Sequence of chain 1.C:
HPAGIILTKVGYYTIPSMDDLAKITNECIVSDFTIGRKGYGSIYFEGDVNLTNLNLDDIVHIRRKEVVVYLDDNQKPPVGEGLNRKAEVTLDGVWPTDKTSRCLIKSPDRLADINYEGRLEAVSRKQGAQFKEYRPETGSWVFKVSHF

Binding-site contacts:
Ligand atom C contacts residue GLN166 of chain 1.C at 3.5 Å.
Ligand atom CB contacts residue VAL107 of chain 1.C at 3.8 Å (hydrophobic).
Ligand atom CD1 contacts residue TYR155 of chain 1.C at 3.8 Å (hydrophobic).
Ligand atom CA contacts residue GLN166 of chain 1.C at 3.0 Å.
Ligand atom CA contacts residue GLU105 of chain 1.C at 3.8 Å.
Ligand atom C contacts residue VAL106 of chain 1.C at 3.6 Å (hydrophobic).
Ligand atom O contacts residue LYS104 of chain 1.C at 3.7 Å.
Ligand atom N contacts residue VAL106 of chain 1.C at 2.9 Å (h-bond).
Ligand atom CE2 contacts residue GLN166 of chain 1.C at 3.7 Å.
Ligand atom N contacts residue VAL107 of chain 1.C at 3.8 Å.
Ligand atom CE2 contacts residue VAL184 of chain 1.C at 3.7 Å (hydrophobic).
Ligand atom N contacts residue TRP180 of chain 1.C at 3.8 Å.
Ligand atom O contacts residue TRP180 of chain 1.C at 3.7 Å.
Ligand atom O contacts residue VAL162 of chain 1.C at 3.6 Å.
Ligand atom CE1 contacts residue PHE187 of chain 1.C at 3.4 Å (hydrophobic).
Ligand atom CG contacts residue GLN166 of chain 1.C at 3.5 Å.
Ligand atom O contacts residue GLU105 of chain 1.C at 3.3 Å.
Ligand atom C contacts residue LYS104 of chain 1.C at 3.6 Å.
Ligand atom CA contacts residue VAL106 of chain 1.C at 3.7 Å (hydrophobic).
Ligand atom CD1 contacts residue PHE187 of chain 1.C at 3.7 Å (hydrophobic).
Ligand atom O contacts residue GLN166 of chain 1.C at 2.6 Å (h-bond).
Ligand atom CA contacts residue VAL107 of chain 1.C at 3.7 Å (hydrophobic).
Ligand atom CA contacts residue LYS104 of chain 1.C at 3.5 Å.
Ligand atom OE1 contacts residue GLU105 of chain 1.C at 3.3 Å (salt-bridge).
Ligand atom OH contacts residue HIS186 of chain 1.C at 2.6 Å (h-bond).
Ligand atom C contacts residue VAL106 of chain 1.C at 3.7 Å (hydrophobic).
Ligand atom CD1 contacts residue LEU159 of chain 1.C at 3.6 Å (hydrophobic).
Ligand atom N contacts residue GLN166 of chain 1.C at 3.0 Å (h-bond).
Ligand atom N contacts residue PHE187 of chain 1.C at 3.9 Å.
Ligand atom CD2 contacts residue GLN166 of chain 1.C at 3.2 Å.
Ligand atom CB contacts residue TRP180 of chain 1.C at 3.7 Å (hydrophobic).
Ligand atom CE1 contacts residue HIS186 of chain 1.C at 3.6 Å.
Ligand atom CA contacts residue VAL106 of chain 1.C at 3.7 Å (hydrophobic).
Ligand atom O contacts residue VAL106 of chain 1.C at 2.7 Å (h-bond).
Ligand atom C contacts residue GLN166 of chain 1.C at 3.7 Å.
Ligand atom CB contacts residue GLN166 of chain 1.C at 3.1 Å.
Ligand atom C contacts residue TRP180 of chain 1.C at 3.8 Å (hydrophobic).
Ligand atom CA contacts residue LYS104 of chain 1.C at 3.9 Å.
Ligand atom CZ contacts residue HIS186 of chain 1.C at 3.4 Å.
Ligand atom N contacts residue LYS104 of chain 1.C at 2.9 Å (salt-bridge).

This protein binds this small molecule.
Small molecule (SMILES): CC(C)C[C@H](NC(=O)CNC(=O)[C@H](Cc1ccc(O)cc1)NC(=O)[C@@H](N)CCCCN)C(=O)N[C@@H](CCC(N)=O)C(=O)N[C@@H](C)C=O